The protein below binds the small molecule below.
Small molecule (SMILES): Nc1ncnc2c1ncn2[C@@H]1O[C@@H]2COP(=O)(O)O[C@@H]3[C@H](O)[C@@H](COP(=O)(O)O[C@H]2[C@H]1O)O[C@H]3n1cnc2c(N)ncnc21

Sequence of chain 1.L:
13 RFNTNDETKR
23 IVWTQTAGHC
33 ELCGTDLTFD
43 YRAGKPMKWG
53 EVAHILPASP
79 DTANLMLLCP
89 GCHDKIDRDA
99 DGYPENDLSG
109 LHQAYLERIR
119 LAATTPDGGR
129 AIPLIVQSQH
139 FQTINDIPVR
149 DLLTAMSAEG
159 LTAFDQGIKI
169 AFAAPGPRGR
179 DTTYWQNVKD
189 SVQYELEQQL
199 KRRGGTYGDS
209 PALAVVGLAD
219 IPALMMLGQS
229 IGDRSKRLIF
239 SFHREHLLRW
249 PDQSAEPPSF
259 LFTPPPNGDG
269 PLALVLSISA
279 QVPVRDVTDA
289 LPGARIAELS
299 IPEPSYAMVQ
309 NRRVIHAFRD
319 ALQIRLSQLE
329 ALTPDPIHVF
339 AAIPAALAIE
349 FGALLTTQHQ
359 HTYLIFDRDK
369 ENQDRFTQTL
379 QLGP

Binding-site contacts:
Ligand atom O4' contacts residue ALA339 of chain 1.L at 3.6 Å.
Ligand atom O4' contacts residue ALA340 of chain 1.L at 3.1 Å.
Ligand atom N64 contacts residue ARG242 of chain 1.L at 3.7 Å.
Ligand atom C2 contacts residue ARG366 of chain 1.L at 3.2 Å.
Ligand atom N39 contacts residue PHE240 of chain 1.L at 3.5 Å.
Ligand atom O31 contacts residue ALA217 of chain 1.L at 3.5 Å (h-bond).
Ligand atom C22 contacts residue ILE219 of chain 1.L at 3.7 Å (hydrophobic).
Ligand atom N1 contacts residue GLN279 of chain 1.L at 3.6 Å.
Ligand atom C40 contacts residue PHE240 of chain 1.L at 3.4 Å (hydrophobic).
Ligand atom N39 contacts residue ARG242 of chain 1.L at 3.5 Å (salt-bridge).
Ligand atom O17 contacts residue TYR304 of chain 1.L at 3.7 Å.
Ligand atom O23 contacts residue ILE341 of chain 1.L at 2.7 Å (h-bond).
Ligand atom O20 contacts residue PRO342 of chain 1.L at 3.6 Å.
Ligand atom O23 contacts residue PRO342 of chain 1.L at 3.2 Å.
Ligand atom C22 contacts residue ILE341 of chain 1.L at 3.4 Å (hydrophobic).
Ligand atom P18 contacts residue TYR304 of chain 1.L at 3.7 Å.
Ligand atom C40 contacts residue ARG242 of chain 1.L at 3.6 Å.
Ligand atom C16 contacts residue ILE341 of chain 1.L at 3.6 Å (hydrophobic).
Ligand atom N7 contacts residue TYR304 of chain 1.L at 2.8 Å (h-bond).
Ligand atom N01 contacts residue ALA278 of chain 1.L at 3.6 Å.
Ligand atom C24 contacts residue ALA217 of chain 1.L at 3.1 Å (hydrophobic).
Ligand atom C38 contacts residue ARG242 of chain 1.L at 3.6 Å.
Ligand atom C34 contacts residue PHE139 of chain 1.L at 3.5 Å (hydrophobic).
Ligand atom C37 contacts residue ARG242 of chain 1.L at 3.6 Å.
Ligand atom N1 contacts residue ARG366 of chain 1.L at 3.6 Å.
Ligand atom C36 contacts residue LEU216 of chain 1.L at 3.4 Å (hydrophobic).
Ligand atom N35 contacts residue PHE139 of chain 1.L at 3.5 Å.
Ligand atom C25 contacts residue ALA217 of chain 1.L at 3.1 Å (hydrophobic).
Ligand atom N42 contacts residue LEU216 of chain 1.L at 3.5 Å.
Ligand atom O19 contacts residue TYR304 of chain 1.L at 3.3 Å.
Ligand atom O44 contacts residue SER277 of chain 1.L at 2.6 Å (h-bond).
Ligand atom C8 contacts residue TYR304 of chain 1.L at 3.4 Å (hydrophobic).
Ligand atom N3 contacts residue ARG366 of chain 1.L at 3.4 Å (salt-bridge).
Ligand atom C16 contacts residue SER277 of chain 1.L at 3.5 Å.
Ligand atom O19 contacts residue ARG242 of chain 1.L at 2.7 Å (salt-bridge).
Ligand atom O23 contacts residue ALA343 of chain 1.L at 3.1 Å (h-bond).
Ligand atom N35 contacts residue ARG242 of chain 1.L at 3.7 Å.
Ligand atom O23 contacts residue ILE219 of chain 1.L at 3.5 Å.
Ligand atom O20 contacts residue ILE341 of chain 1.L at 3.1 Å (h-bond).
Ligand atom O44 contacts residue TYR304 of chain 1.L at 3.4 Å.